Binding-site contacts:
Ligand atom OAJ contacts residue TYR49 of chain 1.B at 4.2 Å.
Ligand atom CAB contacts residue TYR49 of chain 1.B at 4.1 Å (hydrophobic).
Ligand atom CAG contacts residue GLY50 of chain 1.B at 4.1 Å.
Ligand atom CAG contacts residue TYR49 of chain 1.B at 3.9 Å (hydrophobic).
Ligand atom CAQ contacts residue GLY47 of chain 1.B at 4.0 Å.
Ligand atom CAP contacts residue GLY46 of chain 1.B at 4.1 Å.
Ligand atom CAG contacts residue LYS48 of chain 1.B at 4.0 Å.
Ligand atom CAE contacts residue TYR49 of chain 1.B at 3.7 Å (hydrophobic).
Ligand atom CAL contacts residue GLY50 of chain 1.B at 4.3 Å.
Ligand atom CAO contacts residue GLY46 of chain 1.B at 3.8 Å.
Ligand atom CAI contacts residue TYR49 of chain 1.B at 4.3 Å (hydrophobic).
Ligand atom CAD contacts residue TYR49 of chain 1.B at 4.1 Å (hydrophobic).
Ligand atom CAS contacts residue GLY46 of chain 1.B at 4.2 Å.
Ligand atom OAH contacts residue LYS48 of chain 1.B at 3.4 Å (salt-bridge).
Ligand atom CAR contacts residue GLY46 of chain 1.B at 4.1 Å.
Ligand atom CAQ contacts residue GLY46 of chain 1.B at 4.1 Å.
Ligand atom OAA contacts residue LYS48 of chain 1.B at 4.0 Å.
Ligand atom CAB contacts residue LYS48 of chain 1.B at 4.3 Å.
Ligand atom CAP contacts residue GLY47 of chain 1.B at 3.8 Å.
Ligand atom OAJ contacts residue GLY50 of chain 1.B at 3.4 Å.
Ligand atom OAH contacts residue TYR49 of chain 1.B at 4.1 Å.
Ligand atom CAI contacts residue GLY50 of chain 1.B at 4.1 Å.
Ligand atom CAN contacts residue GLY46 of chain 1.B at 3.9 Å.
Ligand atom CAP contacts residue GLY50 of chain 1.B at 4.3 Å.
Ligand atom CAF contacts residue GLY50 of chain 1.B at 4.1 Å.
Ligand atom CAI contacts residue LYS48 of chain 1.B at 4.4 Å.
Ligand atom CAF contacts residue TYR49 of chain 1.B at 3.4 Å (hydrophobic).
Ligand atom OAC contacts residue TYR49 of chain 1.B at 4.3 Å.
Ligand atom CAD contacts residue LYS48 of chain 1.B at 4.0 Å.
Ligand atom OAA contacts residue TYR49 of chain 1.B at 3.9 Å.
Ligand atom CAM contacts residue GLY46 of chain 1.B at 4.3 Å.
Ligand atom CAK contacts residue GLY50 of chain 1.B at 3.8 Å.
Ligand atom CAO contacts residue GLY47 of chain 1.B at 4.2 Å.

The protein below binds the small molecule below.
Small molecule (SMILES): O=C(O)c1ccc(COc2ccc3c(c2)CCC3)o1

Sequence of chain 1.B:
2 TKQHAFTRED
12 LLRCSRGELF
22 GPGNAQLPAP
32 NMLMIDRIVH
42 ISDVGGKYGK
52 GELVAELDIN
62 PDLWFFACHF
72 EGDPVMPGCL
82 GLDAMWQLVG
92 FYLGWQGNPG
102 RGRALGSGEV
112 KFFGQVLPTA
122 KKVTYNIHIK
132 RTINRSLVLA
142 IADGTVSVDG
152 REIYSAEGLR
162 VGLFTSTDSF